Binding-site contacts:
Ligand atom C10 contacts residue TYR12 of chain 1.A at 3.7 Å (hydrophobic).
Ligand atom C11 contacts residue LYS31 of chain 1.A at 2.9 Å.
Ligand atom C07 contacts residue LEU25 of chain 1.A at 3.6 Å (hydrophobic).
Ligand atom C02 contacts residue TYR12 of chain 1.A at 4.0 Å (hydrophobic).
Ligand atom C16 contacts residue PHE22 of chain 1.A at 3.8 Å (hydrophobic).
Ligand atom C15 contacts residue PHE22 of chain 1.A at 4.1 Å (hydrophobic).
Ligand atom C10 contacts residue TYR266 of chain 1.A at 3.7 Å (hydrophobic).
Ligand atom O13 contacts residue VAL83 of chain 1.A at 4.2 Å.
Ligand atom C14 contacts residue PHE22 of chain 1.A at 4.1 Å (hydrophobic).
Ligand atom O13 contacts residue THR85 of chain 1.A at 4.1 Å.
Ligand atom C04 contacts residue PHE22 of chain 1.A at 3.8 Å (hydrophobic).
Ligand atom C01 contacts residue PHE22 of chain 1.A at 4.1 Å (hydrophobic).
Ligand atom C06 contacts residue LEU25 of chain 1.A at 4.3 Å (hydrophobic).
Ligand atom C14 contacts residue VAL81 of chain 1.A at 4.0 Å (hydrophobic).
Ligand atom C11 contacts residue ILE226 of chain 1.A at 4.0 Å (hydrophobic).
Ligand atom C05 contacts residue PHE33 of chain 1.A at 3.7 Å (hydrophobic).
Ligand atom O13 contacts residue LYS230 of chain 1.A at 2.8 Å (salt-bridge).
Ligand atom O12 contacts residue LYS31 of chain 1.A at 2.6 Å (salt-bridge).
Ligand atom C01 contacts residue TYR12 of chain 1.A at 3.6 Å (hydrophobic).
Ligand atom C15 contacts residue VAL81 of chain 1.A at 3.9 Å (hydrophobic).
Ligand atom C15 contacts residue TYR20 of chain 1.A at 3.7 Å (hydrophobic).
Ligand atom C09 contacts residue TYR12 of chain 1.A at 4.0 Å (hydrophobic).
Ligand atom C06 contacts residue LEU61 of chain 1.A at 3.8 Å (hydrophobic).
Ligand atom O12 contacts residue LYS230 of chain 1.A at 3.9 Å.
Ligand atom O12 contacts residue ILE226 of chain 1.A at 3.3 Å.
Ligand atom C16 contacts residue TYR20 of chain 1.A at 3.7 Å (hydrophobic).
Ligand atom C07 contacts residue PHE22 of chain 1.A at 4.1 Å (hydrophobic).
Ligand atom C02 contacts residue PHE22 of chain 1.A at 3.5 Å (hydrophobic).
Ligand atom O13 contacts residue LYS31 of chain 1.A at 2.5 Å (salt-bridge).
Ligand atom C03 contacts residue PHE22 of chain 1.A at 3.4 Å (hydrophobic).
Ligand atom C16 contacts residue TYR12 of chain 1.A at 3.8 Å (hydrophobic).
Ligand atom C09 contacts residue VAL83 of chain 1.A at 4.3 Å (hydrophobic).
Ligand atom C11 contacts residue LYS230 of chain 1.A at 3.5 Å.
Ligand atom C08 contacts residue PHE22 of chain 1.A at 3.9 Å (hydrophobic).
Ligand atom C14 contacts residue VAL83 of chain 1.A at 4.2 Å (hydrophobic).
Ligand atom C05 contacts residue PHE69 of chain 1.A at 4.1 Å (hydrophobic).
Ligand atom C11 contacts residue TYR266 of chain 1.A at 4.1 Å (hydrophobic).
Ligand atom C05 contacts residue PHE22 of chain 1.A at 4.3 Å (hydrophobic).
Ligand atom C04 contacts residue VAL83 of chain 1.A at 4.1 Å (hydrophobic).
Ligand atom C01 contacts residue TYR266 of chain 1.A at 4.1 Å (hydrophobic).

This protein binds this small molecule.
Small molecule (SMILES): Cc1cccc2c1[C@@H](CCC(=O)O)CCC2

Sequence of chain 1.A:
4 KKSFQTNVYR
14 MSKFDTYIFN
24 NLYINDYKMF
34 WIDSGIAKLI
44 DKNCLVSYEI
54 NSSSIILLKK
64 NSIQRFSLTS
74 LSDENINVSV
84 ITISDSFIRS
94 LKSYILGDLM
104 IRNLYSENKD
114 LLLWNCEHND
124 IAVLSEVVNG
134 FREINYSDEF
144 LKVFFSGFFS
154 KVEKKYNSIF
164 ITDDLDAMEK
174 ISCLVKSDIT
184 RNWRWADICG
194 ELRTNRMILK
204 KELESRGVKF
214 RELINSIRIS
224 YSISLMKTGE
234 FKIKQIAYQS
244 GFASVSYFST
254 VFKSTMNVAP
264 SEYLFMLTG